Sequence of chain 1.B:
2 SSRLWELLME

Binding-site contacts:
Ligand atom CD2 contacts residue ARG66 of chain 2.A at 3.8 Å.
Ligand atom CD2 contacts residue LEU77 of chain 2.A at 4.0 Å (hydrophobic).
Ligand atom C contacts residue MET233 of chain 2.A at 3.7 Å (hydrophobic).
Ligand atom CA contacts residue LYS60 of chain 2.A at 3.8 Å.
Ligand atom CZ3 contacts residue MET74 of chain 2.A at 4.0 Å (hydrophobic).
Ligand atom O contacts residue LYS60 of chain 2.A at 2.8 Å (salt-bridge).
Ligand atom CZ3 contacts residue ASP71 of chain 2.A at 3.6 Å.
Ligand atom N contacts residue GLN78 of chain 2.A at 3.9 Å.
Ligand atom CD1 contacts residue MET74 of chain 2.A at 3.7 Å (hydrophobic).
Ligand atom CD1 contacts residue VAL56 of chain 2.A at 3.5 Å (hydrophobic).
Ligand atom C contacts residue LYS60 of chain 2.A at 3.6 Å.
Ligand atom CA contacts residue GLU236 of chain 2.A at 3.7 Å.
Ligand atom CG contacts residue VAL56 of chain 2.A at 3.4 Å (hydrophobic).
Ligand atom CD2 contacts residue ILE53 of chain 2.A at 3.9 Å (hydrophobic).
Ligand atom N contacts residue LYS60 of chain 2.A at 3.9 Å.
Ligand atom CD2 contacts residue GLN73 of chain 2.A at 3.4 Å.
Ligand atom CD2 contacts residue LYS60 of chain 2.A at 3.9 Å.
Ligand atom CB contacts residue MET233 of chain 2.A at 3.6 Å (hydrophobic).
Ligand atom O contacts residue MET233 of chain 2.A at 3.5 Å.
Ligand atom CH2 contacts residue ASP71 of chain 2.A at 3.5 Å.
Ligand atom C contacts residue ARG66 of chain 2.A at 3.7 Å.
Ligand atom CB contacts residue LYS60 of chain 2.A at 3.5 Å.
Ligand atom CB contacts residue GLU236 of chain 2.A at 3.9 Å.
Ligand atom CA contacts residue GLN78 of chain 2.A at 4.0 Å.
Ligand atom N contacts residue GLU236 of chain 2.A at 2.9 Å (salt-bridge).
Ligand atom N contacts residue MET233 of chain 2.A at 4.0 Å.
Ligand atom SD contacts residue LEU70 of chain 2.A at 4.0 Å.
Ligand atom C contacts residue LYS60 of chain 2.A at 4.0 Å.
Ligand atom CD2 contacts residue GLN78 of chain 2.A at 3.4 Å.
Ligand atom N contacts residue GLU236 of chain 2.A at 3.4 Å (salt-bridge).
Ligand atom CE3 contacts residue MET74 of chain 2.A at 3.8 Å (hydrophobic).
Ligand atom O contacts residue LYS60 of chain 2.A at 3.0 Å (salt-bridge).
Ligand atom CD2 contacts residue MET74 of chain 2.A at 3.8 Å (hydrophobic).
Ligand atom CB contacts residue GLU236 of chain 2.A at 3.3 Å.
Ligand atom O contacts residue ARG66 of chain 2.A at 2.7 Å (salt-bridge).
Ligand atom C contacts residue GLU236 of chain 2.A at 3.8 Å.
Ligand atom CH2 contacts residue LEU70 of chain 2.A at 3.9 Å (hydrophobic).
Ligand atom CD2 contacts residue MET233 of chain 2.A at 3.8 Å (hydrophobic).
Ligand atom CA contacts residue GLU236 of chain 2.A at 3.8 Å.
Ligand atom CD2 contacts residue VAL56 of chain 2.A at 3.1 Å (hydrophobic).

Sequence of chain 2.A:
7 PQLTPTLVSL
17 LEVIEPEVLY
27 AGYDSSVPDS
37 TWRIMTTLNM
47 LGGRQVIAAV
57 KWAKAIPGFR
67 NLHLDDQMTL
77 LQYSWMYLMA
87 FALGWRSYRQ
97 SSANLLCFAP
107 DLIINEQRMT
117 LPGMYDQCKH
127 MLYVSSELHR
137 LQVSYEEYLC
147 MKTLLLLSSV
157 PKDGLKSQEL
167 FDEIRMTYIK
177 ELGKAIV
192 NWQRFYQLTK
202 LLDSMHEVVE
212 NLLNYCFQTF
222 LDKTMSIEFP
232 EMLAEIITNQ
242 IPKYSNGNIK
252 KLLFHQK

The small molecule below binds the protein below.
Small molecule (SMILES): CSCC[C@H](NC(=O)[C@H](CC(C)C)NC(=O)[C@H](CC(C)C)NC(=O)[C@H](CCC(=O)O)NC(=O)[C@H](CC1=c2ccccc2=NC1)NC(=O)[C@H](CC(C)C)NC(=O)[C@H](C)NC(=O)[C@H](CO)NC(=O)[C@@H](N)CO)C(=O)N[C@H](C=O)CCC(=O)O